Sequence of chain 1.A:
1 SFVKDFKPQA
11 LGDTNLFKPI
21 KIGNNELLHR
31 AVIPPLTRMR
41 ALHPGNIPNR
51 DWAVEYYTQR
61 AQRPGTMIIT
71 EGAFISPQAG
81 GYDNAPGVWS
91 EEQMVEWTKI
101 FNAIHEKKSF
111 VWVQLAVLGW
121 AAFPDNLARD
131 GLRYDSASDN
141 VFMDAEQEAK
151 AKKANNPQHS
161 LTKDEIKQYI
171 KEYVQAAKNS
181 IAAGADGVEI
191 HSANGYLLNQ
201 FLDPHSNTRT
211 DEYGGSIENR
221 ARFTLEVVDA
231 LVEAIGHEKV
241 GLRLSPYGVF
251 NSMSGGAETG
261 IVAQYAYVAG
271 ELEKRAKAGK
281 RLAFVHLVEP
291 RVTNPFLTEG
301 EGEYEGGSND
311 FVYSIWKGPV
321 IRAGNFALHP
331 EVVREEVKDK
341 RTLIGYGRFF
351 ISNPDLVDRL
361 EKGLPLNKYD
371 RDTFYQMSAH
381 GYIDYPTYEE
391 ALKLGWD

The small molecule below binds the protein below.
Small molecule (SMILES): COC(=O)/C=C(\C#N)c1ccccc1

Binding-site contacts:
Ligand atom CAL contacts residue GLY72 of chain 1.A at 3.2 Å.
Ligand atom CAH contacts residue THR37 of chain 1.A at 2.9 Å.
Ligand atom CAF contacts residue TYR196 of chain 1.A at 3.2 Å (hydrophobic).
Ligand atom OAJ contacts residue GLY72 of chain 1.A at 3.5 Å.
Ligand atom CAA contacts residue ASN194 of chain 1.A at 3.5 Å.
Ligand atom CAB contacts residue FMN1 of chain 1.B at 3.2 Å.
Ligand atom CAC contacts residue PHE250 of chain 1.A at 3.9 Å (hydrophobic).
Ligand atom CAL contacts residue ALA85 of chain 1.A at 3.7 Å (hydrophobic).
Ligand atom CAI contacts residue THR37 of chain 1.A at 3.1 Å.
Ligand atom CAB contacts residue ASN194 of chain 1.A at 3.9 Å.
Ligand atom OAJ contacts residue THR37 of chain 1.A at 3.6 Å (h-bond).
Ligand atom NAN contacts residue TYR196 of chain 1.A at 3.7 Å.
Ligand atom CAG contacts residue TYR196 of chain 1.A at 3.3 Å (hydrophobic).
Ligand atom CAF contacts residue HIS191 of chain 1.A at 3.9 Å.
Ligand atom CAM contacts residue TYR196 of chain 1.A at 3.3 Å (hydrophobic).
Ligand atom CAA contacts residue TYR196 of chain 1.A at 3.4 Å (hydrophobic).
Ligand atom CAL contacts residue PHE74 of chain 1.A at 3.3 Å (hydrophobic).
Ligand atom CAM contacts residue TYR82 of chain 1.A at 3.9 Å (hydrophobic).
Ligand atom NAN contacts residue TYR375 of chain 1.A at 3.1 Å (h-bond).
Ligand atom CAA contacts residue HIS191 of chain 1.A at 3.9 Å.
Ligand atom CAM contacts residue TYR375 of chain 1.A at 3.4 Å (hydrophobic).
Ligand atom CAL contacts residue ALA116 of chain 1.A at 3.9 Å (hydrophobic).
Ligand atom OAJ contacts residue ALA116 of chain 1.A at 3.6 Å.
Ligand atom NAN contacts residue TYR82 of chain 1.A at 3.3 Å.
Ligand atom CAC contacts residue TYR196 of chain 1.A at 3.9 Å (hydrophobic).
Ligand atom CAF contacts residue FMN1 of chain 1.B at 3.2 Å.
Ligand atom CAE contacts residue FMN1 of chain 1.B at 3.6 Å.
Ligand atom CAA contacts residue FMN1 of chain 1.B at 3.2 Å.
Ligand atom CAC contacts residue FMN1 of chain 1.B at 3.6 Å.
Ligand atom CAH contacts residue FMN1 of chain 1.B at 3.2 Å.
Ligand atom CAG contacts residue THR37 of chain 1.A at 3.2 Å.
Ligand atom CAD contacts residue TYR375 of chain 1.A at 3.5 Å (hydrophobic).
Ligand atom CAG contacts residue FMN1 of chain 1.B at 3.8 Å.
Ligand atom CAD contacts residue FMN1 of chain 1.B at 3.5 Å.
Ligand atom CAD contacts residue TYR196 of chain 1.A at 3.3 Å (hydrophobic).
Ligand atom CAM contacts residue THR37 of chain 1.A at 3.7 Å.
Ligand atom CAC contacts residue PHE296 of chain 1.A at 3.8 Å (hydrophobic).
Ligand atom OAK contacts residue THR37 of chain 1.A at 3.5 Å (h-bond).
Ligand atom CAE contacts residue TYR196 of chain 1.A at 3.0 Å (hydrophobic).
Ligand atom OAK contacts residue TYR82 of chain 1.A at 3.4 Å.